Binding-site contacts:
Ligand atom C3 contacts residue PRO15 of chain 2.C at 4.0 Å (hydrophobic).
Ligand atom C3 contacts residue ARG157 of chain 2.D at 4.1 Å.
Ligand atom O1 contacts residue TRP149 of chain 2.D at 3.5 Å.
Ligand atom C5 contacts residue ARG157 of chain 2.D at 3.4 Å.
Ligand atom C4 contacts residue GLN177 of chain 2.D at 4.0 Å.
Ligand atom C4 contacts residue TYR147 of chain 2.D at 3.7 Å (hydrophobic).
Ligand atom C8 contacts residue TRP149 of chain 2.D at 3.3 Å (hydrophobic).
Ligand atom C4 contacts residue HIS162 of chain 2.D at 3.4 Å.
Ligand atom C2 contacts residue PRO15 of chain 2.C at 3.8 Å (hydrophobic).
Ligand atom O3 contacts residue HIS160 of chain 2.D at 3.9 Å.
Ligand atom C4 contacts residue ARG157 of chain 2.D at 3.4 Å.
Ligand atom O3 contacts residue TYR16 of chain 2.C at 4.1 Å.
Ligand atom C2 contacts residue TYR147 of chain 2.D at 2.8 Å (hydrophobic).
Ligand atom O3 contacts residue TYR147 of chain 2.D at 2.6 Å (h-bond).
Ligand atom C1 contacts residue TYR147 of chain 2.D at 3.8 Å (hydrophobic).
Ligand atom C3 contacts residue HIS162 of chain 2.D at 3.8 Å.
Ligand atom C3 contacts residue GLY14 of chain 2.C at 4.3 Å.
Ligand atom C5 contacts residue ILE191 of chain 2.D at 3.4 Å (hydrophobic).
Ligand atom C4 contacts residue GLY14 of chain 2.C at 3.8 Å.
Ligand atom C6 contacts residue ILE191 of chain 2.D at 3.2 Å (hydrophobic).
Ligand atom C6 contacts residue ARG157 of chain 2.D at 3.9 Å.
Ligand atom C5 contacts residue THR12 of chain 2.C at 4.0 Å.
Ligand atom C3 contacts residue HIS160 of chain 2.D at 4.2 Å.
Ligand atom C7 contacts residue TRP149 of chain 2.D at 3.1 Å (hydrophobic).
Ligand atom O2 contacts residue PRO15 of chain 2.C at 3.9 Å.
Ligand atom C1 contacts residue ARG157 of chain 2.D at 4.2 Å.
Ligand atom C3 contacts residue FE1 of chain 2.P at 2.8 Å.
Ligand atom O3 contacts residue FE1 of chain 2.P at 1.9 Å.
Ligand atom C1 contacts residue PRO15 of chain 2.C at 4.0 Å (hydrophobic).
Ligand atom C8 contacts residue PRO15 of chain 2.C at 3.9 Å (hydrophobic).
Ligand atom C4 contacts residue FE1 of chain 2.P at 3.4 Å.
Ligand atom C3 contacts residue TYR147 of chain 2.D at 2.7 Å (hydrophobic).
Ligand atom C2 contacts residue FE1 of chain 2.P at 3.7 Å.
Ligand atom C5 contacts residue GLY14 of chain 2.C at 4.0 Å.
Ligand atom O1 contacts residue PRO15 of chain 2.C at 4.1 Å.
Ligand atom O3 contacts residue TYR108 of chain 2.D at 3.1 Å (h-bond).
Ligand atom O3 contacts residue HIS162 of chain 2.D at 2.9 Å (h-bond).
Ligand atom O2 contacts residue ARG133 of chain 2.C at 4.2 Å.
Ligand atom C5 contacts residue GLN177 of chain 2.D at 4.2 Å.
Ligand atom O2 contacts residue TRP149 of chain 2.D at 3.4 Å.

This small molecule binds to this protein.
Small molecule (SMILES): O=C(O)Cc1cccc(O)c1

Sequence of chain 2.D:
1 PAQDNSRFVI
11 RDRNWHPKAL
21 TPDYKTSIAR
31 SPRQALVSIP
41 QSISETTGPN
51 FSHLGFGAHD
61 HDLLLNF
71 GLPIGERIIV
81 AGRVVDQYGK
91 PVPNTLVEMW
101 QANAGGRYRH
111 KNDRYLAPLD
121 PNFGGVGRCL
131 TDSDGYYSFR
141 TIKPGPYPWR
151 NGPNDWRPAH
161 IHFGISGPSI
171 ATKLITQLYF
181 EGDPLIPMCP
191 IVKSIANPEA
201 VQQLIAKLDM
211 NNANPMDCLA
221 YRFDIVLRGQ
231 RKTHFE

Sequence of chain 2.C:
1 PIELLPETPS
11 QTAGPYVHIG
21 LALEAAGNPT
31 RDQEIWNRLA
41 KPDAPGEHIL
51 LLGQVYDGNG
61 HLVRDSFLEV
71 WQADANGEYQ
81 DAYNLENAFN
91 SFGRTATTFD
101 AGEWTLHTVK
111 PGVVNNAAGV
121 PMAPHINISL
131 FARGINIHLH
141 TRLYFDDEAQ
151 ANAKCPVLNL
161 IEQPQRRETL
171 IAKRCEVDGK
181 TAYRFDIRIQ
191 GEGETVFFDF